This protein binds this small molecule.
Small molecule (SMILES): CC(=O)N[C@@H]1[C@@H](O)[C@H](O)[C@@H](CO)O[C@H]1O

Binding-site contacts:
Ligand atom C6 contacts residue ASN28 of chain 1.I at 4.2 Å.
Ligand atom C4 contacts residue ASN28 of chain 1.I at 4.2 Å.
Ligand atom O6 contacts residue ASN28 of chain 1.I at 4.3 Å.
Ligand atom C1 contacts residue GLN20 of chain 1.I at 3.5 Å.
Ligand atom C3 contacts residue ASN28 of chain 1.I at 4.0 Å.
Ligand atom N2 contacts residue ASN28 of chain 1.I at 3.2 Å (h-bond).
Ligand atom C5 contacts residue ASN28 of chain 1.I at 3.2 Å.
Ligand atom N2 contacts residue GLN20 of chain 1.I at 4.3 Å.
Ligand atom C2 contacts residue GLN20 of chain 1.I at 4.5 Å.
Ligand atom O5 contacts residue ASN28 of chain 1.I at 2.3 Å (h-bond).
Ligand atom O6 contacts residue GLN20 of chain 1.I at 4.4 Å.
Ligand atom C7 contacts residue ASN28 of chain 1.I at 4.5 Å.
Ligand atom C1 contacts residue ASN28 of chain 1.I at 1.4 Å.
Ligand atom O5 contacts residue GLN20 of chain 1.I at 4.2 Å.
Ligand atom C5 contacts residue GLN20 of chain 1.I at 4.2 Å.
Ligand atom C2 contacts residue ASN28 of chain 1.I at 2.8 Å.

Sequence of chain 1.I:
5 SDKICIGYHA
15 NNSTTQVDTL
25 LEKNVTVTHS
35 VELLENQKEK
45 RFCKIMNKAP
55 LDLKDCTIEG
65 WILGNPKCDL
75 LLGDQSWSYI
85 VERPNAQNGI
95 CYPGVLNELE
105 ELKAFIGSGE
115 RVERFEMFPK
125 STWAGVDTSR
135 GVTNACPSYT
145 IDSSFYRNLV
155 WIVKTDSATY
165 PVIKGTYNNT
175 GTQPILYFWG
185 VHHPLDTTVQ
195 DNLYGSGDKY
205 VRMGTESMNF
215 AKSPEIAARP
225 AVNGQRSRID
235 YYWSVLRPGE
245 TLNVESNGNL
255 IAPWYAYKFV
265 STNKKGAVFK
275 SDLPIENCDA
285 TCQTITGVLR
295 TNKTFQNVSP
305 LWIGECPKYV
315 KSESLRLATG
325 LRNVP